The protein below binds the small molecule below.
Small molecule (SMILES): Cc1noc(C)c1-c1ccccc1

Sequence of chain 1.C:
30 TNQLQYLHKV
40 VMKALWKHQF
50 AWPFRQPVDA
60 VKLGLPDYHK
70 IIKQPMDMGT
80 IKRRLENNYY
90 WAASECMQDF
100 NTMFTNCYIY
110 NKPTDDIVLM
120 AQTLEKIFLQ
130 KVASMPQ

Binding-site contacts:
Ligand atom C3 contacts residue LEU64 of chain 1.C at 4.3 Å (hydrophobic).
Ligand atom N contacts residue ILE116 of chain 1.C at 4.4 Å.
Ligand atom C2 contacts residue TYR109 of chain 1.C at 4.4 Å (hydrophobic).
Ligand atom C3 contacts residue ASN110 of chain 1.C at 3.8 Å.
Ligand atom C5 contacts residue VAL57 of chain 1.C at 4.1 Å (hydrophobic).
Ligand atom C8 contacts residue PRO52 of chain 1.C at 4.4 Å (hydrophobic).
Ligand atom C4 contacts residue ILE116 of chain 1.C at 4.0 Å (hydrophobic).
Ligand atom O contacts residue TYR67 of chain 1.C at 4.3 Å.
Ligand atom C5 contacts residue PHE53 of chain 1.C at 3.7 Å (hydrophobic).
Ligand atom C5 contacts residue PRO52 of chain 1.C at 3.9 Å (hydrophobic).
Ligand atom N contacts residue VAL57 of chain 1.C at 4.1 Å.
Ligand atom C2 contacts residue ASN110 of chain 1.C at 3.5 Å.
Ligand atom C4 contacts residue VAL57 of chain 1.C at 4.0 Å (hydrophobic).
Ligand atom N contacts residue CYS106 of chain 1.C at 4.4 Å.
Ligand atom C10 contacts residue LEU62 of chain 1.C at 4.1 Å (hydrophobic).
Ligand atom C4 contacts residue ASN110 of chain 1.C at 4.4 Å.
Ligand atom C6 contacts residue ILE116 of chain 1.C at 4.2 Å (hydrophobic).
Ligand atom C7 contacts residue PRO52 of chain 1.C at 4.4 Å (hydrophobic).
Ligand atom C8 contacts residue LEU62 of chain 1.C at 4.4 Å (hydrophobic).
Ligand atom C10 contacts residue PRO52 of chain 1.C at 3.9 Å (hydrophobic).
Ligand atom C5 contacts residue ILE116 of chain 1.C at 4.0 Å (hydrophobic).
Ligand atom C2 contacts residue LEU62 of chain 1.C at 4.4 Å (hydrophobic).
Ligand atom C7 contacts residue LEU62 of chain 1.C at 3.9 Å (hydrophobic).
Ligand atom C7 contacts residue ILE116 of chain 1.C at 4.2 Å (hydrophobic).
Ligand atom C12 contacts residue LEU62 of chain 1.C at 3.5 Å (hydrophobic).
Ligand atom C11 contacts residue PRO52 of chain 1.C at 3.7 Å (hydrophobic).
Ligand atom C10 contacts residue TRP51 of chain 1.C at 4.1 Å (hydrophobic).
Ligand atom N contacts residue ASN110 of chain 1.C at 3.5 Å (h-bond).
Ligand atom C9 contacts residue PRO52 of chain 1.C at 4.2 Å (hydrophobic).
Ligand atom C11 contacts residue LEU62 of chain 1.C at 3.8 Å (hydrophobic).
Ligand atom C12 contacts residue PRO52 of chain 1.C at 3.6 Å (hydrophobic).
Ligand atom C8 contacts residue ILE116 of chain 1.C at 3.9 Å (hydrophobic).
Ligand atom O contacts residue TYR109 of chain 1.C at 4.2 Å.
Ligand atom C2 contacts residue LEU64 of chain 1.C at 3.4 Å (hydrophobic).
Ligand atom O contacts residue ASN110 of chain 1.C at 3.1 Å (h-bond).